Sequence of chain 1.A:
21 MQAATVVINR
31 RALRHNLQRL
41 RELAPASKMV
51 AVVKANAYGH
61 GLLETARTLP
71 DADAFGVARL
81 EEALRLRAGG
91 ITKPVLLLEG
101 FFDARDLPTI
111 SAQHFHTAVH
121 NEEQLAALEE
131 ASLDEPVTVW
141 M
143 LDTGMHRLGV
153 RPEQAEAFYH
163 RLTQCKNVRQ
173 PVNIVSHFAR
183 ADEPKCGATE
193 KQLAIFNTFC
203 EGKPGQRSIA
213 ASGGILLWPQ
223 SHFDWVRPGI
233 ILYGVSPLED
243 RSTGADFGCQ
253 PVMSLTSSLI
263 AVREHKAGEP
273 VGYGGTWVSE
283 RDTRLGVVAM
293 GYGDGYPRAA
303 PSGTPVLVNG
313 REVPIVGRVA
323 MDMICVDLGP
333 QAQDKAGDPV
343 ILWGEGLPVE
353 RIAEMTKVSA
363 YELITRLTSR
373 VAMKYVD

Sequence of chain 1.B:
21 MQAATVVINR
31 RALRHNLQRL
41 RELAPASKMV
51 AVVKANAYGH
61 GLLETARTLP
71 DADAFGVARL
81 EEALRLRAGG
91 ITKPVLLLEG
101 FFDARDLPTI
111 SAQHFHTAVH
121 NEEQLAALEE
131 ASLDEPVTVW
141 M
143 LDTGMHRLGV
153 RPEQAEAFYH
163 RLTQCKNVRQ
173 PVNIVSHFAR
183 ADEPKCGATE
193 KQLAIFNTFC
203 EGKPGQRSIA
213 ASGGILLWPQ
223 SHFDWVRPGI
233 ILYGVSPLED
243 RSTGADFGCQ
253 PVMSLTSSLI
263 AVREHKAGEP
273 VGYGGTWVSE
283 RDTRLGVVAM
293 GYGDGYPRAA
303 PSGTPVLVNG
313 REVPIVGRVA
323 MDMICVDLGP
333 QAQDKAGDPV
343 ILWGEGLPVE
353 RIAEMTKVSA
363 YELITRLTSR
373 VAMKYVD

A protein and the small-molecule ligand that binds it are described below.
Small molecule (SMILES): Cc1ncc(COP(=O)(O)O)c(CN[C@@H]2CONC2=O)c1O

Binding-site contacts:
Ligand atom O2P contacts residue TYR58 of chain 1.A at 2.8 Å (h-bond).
Ligand atom OG contacts residue TYR294 of chain 1.B at 3.1 Å (h-bond).
Ligand atom C5A contacts residue ALA213 of chain 1.A at 3.6 Å (hydrophobic).
Ligand atom O2P contacts residue ILE232 of chain 1.A at 3.1 Å (h-bond).
Ligand atom OG contacts residue MET323 of chain 1.B at 3.1 Å.
Ligand atom CB contacts residue LYS54 of chain 1.A at 3.4 Å.
Ligand atom O1P contacts residue SER214 of chain 1.A at 2.6 Å (h-bond).
Ligand atom O1P contacts residue GLY231 of chain 1.A at 3.0 Å (h-bond).
Ligand atom C6 contacts residue ALA213 of chain 1.A at 3.7 Å (hydrophobic).
Ligand atom C4A contacts residue LYS54 of chain 1.A at 3.7 Å.
Ligand atom CB contacts residue MET323 of chain 1.B at 3.6 Å (hydrophobic).
Ligand atom N contacts residue LYS54 of chain 1.A at 2.9 Å (salt-bridge).
Ligand atom O contacts residue ARG149 of chain 1.A at 2.5 Å (salt-bridge).
Ligand atom N1 contacts residue ARG229 of chain 1.A at 2.8 Å (salt-bridge).
Ligand atom CA contacts residue LYS54 of chain 1.A at 3.6 Å.
Ligand atom O3P contacts residue TYR363 of chain 1.A at 2.9 Å (h-bond).
Ligand atom C6 contacts residue ARG229 of chain 1.A at 3.6 Å.
Ligand atom CA contacts residue TYR275 of chain 1.B at 3.2 Å (hydrophobic).
Ligand atom C4A contacts residue TYR58 of chain 1.A at 3.7 Å (hydrophobic).
Ligand atom C5 contacts residue HIS179 of chain 1.A at 3.7 Å.
Ligand atom P contacts residue ILE232 of chain 1.A at 3.7 Å.
Ligand atom C4 contacts residue HIS179 of chain 1.A at 3.5 Å.
Ligand atom C3 contacts residue HIS179 of chain 1.A at 3.5 Å.
Ligand atom O4P contacts residue ALA213 of chain 1.A at 3.3 Å.
Ligand atom P contacts residue SER214 of chain 1.A at 3.7 Å.
Ligand atom C contacts residue ARG149 of chain 1.A at 3.5 Å.
Ligand atom C contacts residue MET323 of chain 1.B at 3.7 Å (hydrophobic).
Ligand atom O contacts residue ALA322 of chain 1.B at 3.2 Å.
Ligand atom C5A contacts residue TYR58 of chain 1.A at 3.4 Å (hydrophobic).
Ligand atom O3 contacts residue ARG149 of chain 1.A at 3.7 Å.
Ligand atom ND contacts residue ALA322 of chain 1.B at 3.5 Å.
Ligand atom O1P contacts residue ILE232 of chain 1.A at 3.4 Å (h-bond).
Ligand atom O3 contacts residue HIS179 of chain 1.A at 3.6 Å (h-bond).
Ligand atom C2 contacts residue HIS179 of chain 1.A at 3.6 Å.
Ligand atom O2P contacts residue GLY231 of chain 1.A at 3.7 Å.
Ligand atom O1P contacts residue ALA213 of chain 1.A at 3.5 Å.
Ligand atom ND contacts residue MET323 of chain 1.B at 2.8 Å (h-bond).
Ligand atom O2P contacts residue TYR363 of chain 1.A at 3.4 Å.
Ligand atom O contacts residue TYR275 of chain 1.B at 3.0 Å (h-bond).
Ligand atom C contacts residue TYR275 of chain 1.B at 3.1 Å (hydrophobic).